Binding-site contacts:
Ligand atom C5 contacts residue ALA12 of chain 1.A at 3.4 Å (hydrophobic).
Ligand atom N2 contacts residue TYR9 of chain 1.A at 3.6 Å.
Ligand atom O6 contacts residue LYS347 of chain 1.A at 4.0 Å.
Ligand atom O7 contacts residue TYR9 of chain 1.A at 3.5 Å (h-bond).
Ligand atom C1 contacts residue ALA12 of chain 1.A at 3.7 Å (hydrophobic).
Ligand atom O6 contacts residue ALA12 of chain 1.A at 3.4 Å (h-bond).
Ligand atom O4 contacts residue LYS143 of chain 1.A at 2.9 Å (salt-bridge).
Ligand atom C4 contacts residue SER11 of chain 1.A at 3.4 Å.
Ligand atom C1 contacts residue SER11 of chain 1.A at 1.1 Å.
Ligand atom C6 contacts residue LYS347 of chain 1.A at 3.8 Å.
Ligand atom O3 contacts residue ILE178 of chain 1.A at 3.9 Å.
Ligand atom C3 contacts residue SER11 of chain 1.A at 3.4 Å.
Ligand atom O6 contacts residue SER14 of chain 1.A at 4.2 Å.
Ligand atom O5 contacts residue ALA12 of chain 1.A at 3.0 Å (h-bond).
Ligand atom O4 contacts residue ASP144 of chain 1.A at 3.3 Å (salt-bridge).
Ligand atom C2 contacts residue TYR9 of chain 1.A at 4.0 Å (hydrophobic).
Ligand atom C1 contacts residue TYR9 of chain 1.A at 4.1 Å (hydrophobic).
Ligand atom C2 contacts residue SER11 of chain 1.A at 2.5 Å.
Ligand atom C8 contacts residue ILE178 of chain 1.A at 4.2 Å (hydrophobic).
Ligand atom O7 contacts residue ILE178 of chain 1.A at 4.4 Å.
Ligand atom O6 contacts residue SER11 of chain 1.A at 4.1 Å.
Ligand atom O6 contacts residue ASP144 of chain 1.A at 3.2 Å (salt-bridge).
Ligand atom C6 contacts residue ALA12 of chain 1.A at 3.1 Å (hydrophobic).
Ligand atom N2 contacts residue ILE178 of chain 1.A at 4.3 Å.
Ligand atom C7 contacts residue ILE178 of chain 1.A at 4.2 Å (hydrophobic).
Ligand atom O3 contacts residue LYS143 of chain 1.A at 3.4 Å (salt-bridge).
Ligand atom C4 contacts residue LYS143 of chain 1.A at 4.0 Å.
Ligand atom C3 contacts residue LYS143 of chain 1.A at 4.2 Å.
Ligand atom C6 contacts residue SER11 of chain 1.A at 2.6 Å.
Ligand atom C6 contacts residue ASP144 of chain 1.A at 4.3 Å.
Ligand atom C7 contacts residue TYR9 of chain 1.A at 3.5 Å (hydrophobic).
Ligand atom C8 contacts residue GLN552 of chain 1.A at 3.1 Å.
Ligand atom C8 contacts residue TYR9 of chain 1.A at 4.0 Å (hydrophobic).
Ligand atom O5 contacts residue SER11 of chain 1.A at 1.7 Å (h-bond).
Ligand atom C5 contacts residue SER11 of chain 1.A at 2.4 Å.
Ligand atom C7 contacts residue GLN552 of chain 1.A at 4.1 Å.
Ligand atom N2 contacts residue SER11 of chain 1.A at 3.6 Å (h-bond).
Ligand atom N2 contacts residue GLN552 of chain 1.A at 4.3 Å.
Ligand atom C3 contacts residue ILE178 of chain 1.A at 4.2 Å (hydrophobic).
Ligand atom C4 contacts residue ASP144 of chain 1.A at 3.9 Å.

This protein binds this small molecule.
Small molecule (SMILES): CC(=O)N[C@@H]1[C@@H](O)[C@H](O)[C@@H](CO)O[C@H]1O

Sequence of chain 1.A:
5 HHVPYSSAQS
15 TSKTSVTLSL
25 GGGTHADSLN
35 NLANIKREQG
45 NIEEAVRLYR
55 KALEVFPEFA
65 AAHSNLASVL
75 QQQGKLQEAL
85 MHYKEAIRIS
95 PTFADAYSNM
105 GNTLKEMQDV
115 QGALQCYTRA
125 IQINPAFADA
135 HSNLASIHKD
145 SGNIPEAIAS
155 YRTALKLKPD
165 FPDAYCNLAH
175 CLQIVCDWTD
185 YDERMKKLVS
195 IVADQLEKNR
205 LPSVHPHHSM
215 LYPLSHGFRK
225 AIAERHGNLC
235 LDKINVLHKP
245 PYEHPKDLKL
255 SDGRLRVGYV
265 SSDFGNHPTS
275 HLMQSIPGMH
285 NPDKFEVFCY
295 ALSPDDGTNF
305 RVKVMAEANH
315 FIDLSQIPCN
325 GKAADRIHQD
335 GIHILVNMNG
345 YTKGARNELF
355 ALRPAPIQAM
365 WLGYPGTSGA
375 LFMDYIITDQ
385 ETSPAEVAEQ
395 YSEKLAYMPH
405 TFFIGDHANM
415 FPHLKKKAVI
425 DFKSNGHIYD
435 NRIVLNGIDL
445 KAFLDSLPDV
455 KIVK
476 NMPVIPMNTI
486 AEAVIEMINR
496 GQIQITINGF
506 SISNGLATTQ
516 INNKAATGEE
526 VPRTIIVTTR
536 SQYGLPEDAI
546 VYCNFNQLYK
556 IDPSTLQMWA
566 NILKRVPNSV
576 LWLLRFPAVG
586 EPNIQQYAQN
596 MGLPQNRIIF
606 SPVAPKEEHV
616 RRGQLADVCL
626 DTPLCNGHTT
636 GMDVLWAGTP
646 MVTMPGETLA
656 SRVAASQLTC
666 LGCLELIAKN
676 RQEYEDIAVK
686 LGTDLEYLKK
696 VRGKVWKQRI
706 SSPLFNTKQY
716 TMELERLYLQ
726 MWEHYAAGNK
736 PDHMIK